Sequence of chain 1.A:
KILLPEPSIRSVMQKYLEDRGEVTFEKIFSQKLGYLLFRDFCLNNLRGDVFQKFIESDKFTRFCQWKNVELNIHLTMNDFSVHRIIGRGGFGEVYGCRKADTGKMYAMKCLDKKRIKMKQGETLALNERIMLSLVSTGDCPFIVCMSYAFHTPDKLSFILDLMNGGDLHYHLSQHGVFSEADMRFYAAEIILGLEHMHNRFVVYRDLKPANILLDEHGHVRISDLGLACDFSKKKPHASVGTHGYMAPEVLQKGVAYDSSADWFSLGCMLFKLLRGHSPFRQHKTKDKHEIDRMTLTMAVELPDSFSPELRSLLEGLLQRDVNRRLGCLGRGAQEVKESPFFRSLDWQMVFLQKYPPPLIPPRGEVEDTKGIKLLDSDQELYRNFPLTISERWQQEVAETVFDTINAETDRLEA

Binding-site contacts:
Ligand atom C16 contacts residue ARG208 of chain 1.A at 3.4 Å.
Ligand atom O22 contacts residue GLY209 of chain 1.A at 3.7 Å.
Ligand atom C19 contacts residue GLY209 of chain 1.A at 3.6 Å.
Ligand atom C18 contacts residue GLY209 of chain 1.A at 3.5 Å.
Ligand atom F32 contacts residue GLU248 of chain 1.A at 2.9 Å.
Ligand atom C17 contacts residue ARG208 of chain 1.A at 3.5 Å.
Ligand atom C16 contacts residue VAL214 of chain 1.A at 3.4 Å (hydrophobic).
Ligand atom F33 contacts residue GLU248 of chain 1.A at 3.1 Å.
Ligand atom N14 contacts residue LYS229 of chain 1.A at 3.6 Å.
Ligand atom N4 contacts residue ASP281 of chain 1.A at 3.6 Å.
Ligand atom N14 contacts residue ASP344 of chain 1.A at 3.0 Å (salt-bridge).
Ligand atom F33 contacts residue LEU231 of chain 1.A at 3.2 Å.
Ligand atom C19 contacts residue LYS229 of chain 1.A at 3.6 Å.
Ligand atom C3 contacts residue ILE206 of chain 1.A at 3.5 Å (hydrophobic).
Ligand atom C1 contacts residue LEU333 of chain 1.A at 3.7 Å (hydrophobic).
Ligand atom N4 contacts residue ALA227 of chain 1.A at 3.5 Å.
Ligand atom C15 contacts residue LYS229 of chain 1.A at 3.5 Å.
Ligand atom C20 contacts residue LYS229 of chain 1.A at 3.5 Å.
Ligand atom C3 contacts residue MET283 of chain 1.A at 3.3 Å (hydrophobic).
Ligand atom O22 contacts residue GLY212 of chain 1.A at 3.3 Å (h-bond).
Ligand atom N4 contacts residue MET283 of chain 1.A at 3.2 Å (h-bond).
Ligand atom C2 contacts residue LEU333 of chain 1.A at 3.7 Å (hydrophobic).
Ligand atom O22 contacts residue LEU231 of chain 1.A at 3.6 Å.
Ligand atom N9 contacts residue LYS229 of chain 1.A at 3.1 Å (salt-bridge).
Ligand atom C5 contacts residue ALA227 of chain 1.A at 3.4 Å (hydrophobic).
Ligand atom C17 contacts residue VAL214 of chain 1.A at 3.4 Å (hydrophobic).
Ligand atom O22 contacts residue GLY210 of chain 1.A at 3.5 Å (h-bond).
Ligand atom C27 contacts residue GLY346 of chain 1.A at 3.5 Å.
Ligand atom F34 contacts residue ALA245 of chain 1.A at 3.2 Å.
Ligand atom F34 contacts residue LEU244 of chain 1.A at 3.5 Å.
Ligand atom F32 contacts residue ALA245 of chain 1.A at 3.6 Å.
Ligand atom O22 contacts residue PHE211 of chain 1.A at 2.9 Å (h-bond).
Ligand atom N8 contacts residue VAL214 of chain 1.A at 3.7 Å.
Ligand atom C18 contacts residue GLY212 of chain 1.A at 3.5 Å.
Ligand atom C5 contacts residue ASP281 of chain 1.A at 3.1 Å.
Ligand atom F32 contacts residue LEU244 of chain 1.A at 3.0 Å.
Ligand atom C31 contacts residue GLU248 of chain 1.A at 3.5 Å.
Ligand atom C17 contacts residue GLY209 of chain 1.A at 3.5 Å.
Ligand atom F34 contacts residue PHE211 of chain 1.A at 3.1 Å.
Ligand atom C24 contacts residue PHE211 of chain 1.A at 3.3 Å (hydrophobic).

The protein below binds the small molecule below.
Small molecule (SMILES): Cn1c(CNc2cccc(C(=O)NCc3ccccc3C(F)(F)F)c2)nnc1-c1ccncc1